Binding-site contacts:
Ligand atom C8 contacts residue ILE24 of chain 1.A at 3.7 Å (hydrophobic).
Ligand atom C contacts residue PHE16 of chain 1.A at 3.5 Å (hydrophobic).
Ligand atom C13 contacts residue LYS26 of chain 1.A at 3.5 Å.
Ligand atom N contacts residue PHE16 of chain 1.A at 3.7 Å.
Ligand atom C2 contacts residue ASN8 of chain 1.A at 3.4 Å.
Ligand atom O1 contacts residue 1HF1 of chain 1.E at 3.4 Å.
Ligand atom C13 contacts residue ALA25 of chain 1.A at 3.5 Å (hydrophobic).
Ligand atom C11 contacts residue 1HF1 of chain 1.E at 3.6 Å.
Ligand atom O2 contacts residue ALA25 of chain 1.A at 3.6 Å.
Ligand atom C8 contacts residue ALA25 of chain 1.A at 3.6 Å (hydrophobic).
Ligand atom C15 contacts residue 1HF1 of chain 1.E at 3.4 Å.
Ligand atom S contacts residue MET46 of chain 1.A at 3.4 Å.
Ligand atom C5 contacts residue PHE16 of chain 1.A at 3.5 Å (hydrophobic).
Ligand atom C contacts residue LYS14 of chain 1.A at 3.6 Å.
Ligand atom O2 contacts residue TRP37 of chain 1.A at 3.6 Å.
Ligand atom O3 contacts residue GLN9 of chain 1.A at 2.8 Å (h-bond).
Ligand atom O contacts residue ALA25 of chain 1.A at 2.9 Å (h-bond).
Ligand atom C11 contacts residue LYS26 of chain 1.A at 3.6 Å.
Ligand atom O contacts residue CYS15 of chain 1.A at 3.5 Å.
Ligand atom C contacts residue ILE24 of chain 1.A at 3.6 Å (hydrophobic).
Ligand atom N2 contacts residue ILE24 of chain 1.A at 3.7 Å.
Ligand atom O5 contacts residue LYS3 of chain 1.A at 2.8 Å (salt-bridge).
Ligand atom C6 contacts residue PHE16 of chain 1.A at 3.5 Å (hydrophobic).
Ligand atom N2 contacts residue PHE16 of chain 1.A at 3.4 Å.
Ligand atom C13 contacts residue ARG32 of chain 1.A at 3.7 Å.
Ligand atom N contacts residue MET46 of chain 1.A at 3.8 Å.
Ligand atom C9 contacts residue 1HF1 of chain 1.E at 3.6 Å.
Ligand atom C1 contacts residue VAL13 of chain 1.A at 3.6 Å (hydrophobic).
Ligand atom C8 contacts residue PHE16 of chain 1.A at 3.5 Å (hydrophobic).
Ligand atom C1 contacts residue LYS14 of chain 1.A at 3.7 Å.
Ligand atom O2 contacts residue LYS26 of chain 1.A at 3.2 Å (salt-bridge).
Ligand atom C12 contacts residue 1HF1 of chain 1.E at 3.5 Å.
Ligand atom O contacts residue PHE16 of chain 1.A at 2.9 Å (h-bond).
Ligand atom N2 contacts residue LYS14 of chain 1.A at 2.8 Å (salt-bridge).
Ligand atom O contacts residue ILE24 of chain 1.A at 3.6 Å.
Ligand atom C10 contacts residue 1HF1 of chain 1.E at 3.4 Å.
Ligand atom C10 contacts residue LYS26 of chain 1.A at 3.7 Å.
Ligand atom C13 contacts residue TRP37 of chain 1.A at 3.5 Å (hydrophobic).
Ligand atom C7 contacts residue MET46 of chain 1.A at 3.7 Å (hydrophobic).
Ligand atom C1 contacts residue ASN8 of chain 1.A at 3.7 Å.

Sequence of chain 1.A:
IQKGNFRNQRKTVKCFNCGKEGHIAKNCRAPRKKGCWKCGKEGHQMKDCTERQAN

This protein binds this small molecule.
Small molecule (SMILES): O=C1N/C(=N/N=C2/C(=O)Nc3ccc(S(=O)(=O)O)cc32)S/C1=C\c1ccco1